The protein below binds the small molecule below.
Small molecule (SMILES): Nc1ncnc2c1ncn2[C@H]1C[C@H](O)[C@@H](CO[P](=O)(O)C[P](=O)(O)OP(=O)(O)O)O1

Sequence of chain 1.A:
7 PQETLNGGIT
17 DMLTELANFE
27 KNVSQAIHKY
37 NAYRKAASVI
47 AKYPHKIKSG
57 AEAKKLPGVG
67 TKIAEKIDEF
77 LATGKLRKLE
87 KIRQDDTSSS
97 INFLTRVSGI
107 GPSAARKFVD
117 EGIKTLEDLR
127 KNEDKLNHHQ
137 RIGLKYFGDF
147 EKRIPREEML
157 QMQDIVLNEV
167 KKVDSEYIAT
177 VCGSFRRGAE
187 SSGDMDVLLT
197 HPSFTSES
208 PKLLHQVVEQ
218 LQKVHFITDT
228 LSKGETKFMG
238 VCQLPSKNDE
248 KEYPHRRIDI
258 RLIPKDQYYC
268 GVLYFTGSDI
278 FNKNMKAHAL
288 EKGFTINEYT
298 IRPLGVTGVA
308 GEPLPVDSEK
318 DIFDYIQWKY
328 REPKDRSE

Binding-site contacts:
Ligand atom C2' contacts residue TYR271 of chain 1.A at 4.0 Å (hydrophobic).
Ligand atom O2G contacts residue SER188 of chain 1.A at 3.3 Å.
Ligand atom PG contacts residue MG1 of chain 1.E at 3.7 Å.
Ligand atom C5 contacts residue ASP276 of chain 1.A at 3.5 Å.
Ligand atom C3A contacts residue MG1 of chain 1.E at 3.7 Å.
Ligand atom O2B contacts residue MG1 of chain 1.E at 2.2 Å.
Ligand atom O1B contacts residue ARG183 of chain 1.A at 3.7 Å.
Ligand atom N3 contacts residue TYR271 of chain 1.A at 3.4 Å (h-bond).
Ligand atom O2G contacts residue GLY189 of chain 1.A at 3.0 Å (h-bond).
Ligand atom O2G contacts residue ARG149 of chain 1.A at 3.9 Å.
Ligand atom O3' contacts residue ARG183 of chain 1.A at 4.0 Å.
Ligand atom O3G contacts residue ASP190 of chain 1.A at 3.2 Å (salt-bridge).
Ligand atom C6 contacts residue ASP276 of chain 1.A at 4.0 Å.
Ligand atom N9 contacts residue ASP276 of chain 1.A at 3.9 Å.
Ligand atom PA contacts residue MG1 of chain 1.E at 3.4 Å.
Ligand atom O2G contacts residue SER180 of chain 1.A at 2.6 Å (h-bond).
Ligand atom N3 contacts residue ASP276 of chain 1.A at 3.8 Å.
Ligand atom O2B contacts residue GLY179 of chain 1.A at 3.6 Å.
Ligand atom O2B contacts residue SER180 of chain 1.A at 3.6 Å.
Ligand atom N7 contacts residue ASP276 of chain 1.A at 3.4 Å (salt-bridge).
Ligand atom O3' contacts residue GLY274 of chain 1.A at 3.7 Å.
Ligand atom PB contacts residue MG1 of chain 1.E at 3.5 Å.
Ligand atom C2 contacts residue ASP276 of chain 1.A at 3.9 Å.
Ligand atom O3B contacts residue SER180 of chain 1.A at 3.8 Å.
Ligand atom C8 contacts residue ASP276 of chain 1.A at 3.6 Å.
Ligand atom O1A contacts residue ASP192 of chain 1.A at 2.9 Å (salt-bridge).
Ligand atom C4 contacts residue ASP276 of chain 1.A at 3.8 Å.
Ligand atom PG contacts residue SER180 of chain 1.A at 3.8 Å.
Ligand atom O3' contacts residue THR273 of chain 1.A at 3.7 Å.
Ligand atom O1G contacts residue ARG149 of chain 1.A at 4.0 Å.
Ligand atom O1A contacts residue ASP190 of chain 1.A at 3.3 Å (salt-bridge).
Ligand atom O3G contacts residue GLY189 of chain 1.A at 3.7 Å.
Ligand atom PB contacts residue SER180 of chain 1.A at 3.5 Å.
Ligand atom O3G contacts residue MG1 of chain 1.E at 2.3 Å.
Ligand atom PG contacts residue GLY189 of chain 1.A at 3.6 Å.
Ligand atom O3' contacts residue PHE272 of chain 1.A at 3.5 Å (h-bond).
Ligand atom O2B contacts residue ASP192 of chain 1.A at 3.5 Å (salt-bridge).
Ligand atom C2 contacts residue TYR271 of chain 1.A at 3.8 Å (hydrophobic).
Ligand atom O1G contacts residue GLY189 of chain 1.A at 3.6 Å.
Ligand atom O1A contacts residue MG1 of chain 1.E at 2.1 Å.